Sequence of chain 1.B:
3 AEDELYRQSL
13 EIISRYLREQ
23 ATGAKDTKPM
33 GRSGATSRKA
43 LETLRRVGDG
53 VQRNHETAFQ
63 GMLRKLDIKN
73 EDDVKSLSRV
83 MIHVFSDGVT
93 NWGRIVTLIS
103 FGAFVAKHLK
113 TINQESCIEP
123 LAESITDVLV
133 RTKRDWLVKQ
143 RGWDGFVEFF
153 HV

Binding-site contacts:
Ligand atom C5 contacts residue ARG96 of chain 1.B at 3.6 Å.
Ligand atom C6 contacts residue Q011 of chain 1.G at 3.7 Å.
Ligand atom C3 contacts residue Q011 of chain 1.H at 3.1 Å.
Ligand atom C13 contacts residue Q011 of chain 1.H at 4.3 Å.
Ligand atom C2 contacts residue Q011 of chain 1.H at 3.3 Å.
Ligand atom C6 contacts residue ARG96 of chain 1.B at 4.0 Å.
Ligand atom C2 contacts residue Q011 of chain 1.G at 4.0 Å.
Ligand atom C12 contacts residue Q011 of chain 1.I at 4.3 Å.
Ligand atom C17 contacts residue Q011 of chain 1.H at 4.3 Å.
Ligand atom C13 contacts residue ARG96 of chain 1.B at 4.0 Å.
Ligand atom C3 contacts residue ARG96 of chain 1.B at 3.5 Å.
Ligand atom C14 contacts residue Q011 of chain 1.H at 3.0 Å.
Ligand atom C12 contacts residue Q011 of chain 1.G at 3.5 Å.
Ligand atom C13 contacts residue GLY95 of chain 1.B at 4.3 Å.
Ligand atom C4 contacts residue VAL91 of chain 1.B at 3.4 Å (hydrophobic).
Ligand atom C1 contacts residue Q011 of chain 1.H at 3.6 Å.
Ligand atom C14 contacts residue ARG96 of chain 1.B at 4.0 Å.
Ligand atom C4 contacts residue ASP89 of chain 1.B at 4.3 Å.
Ligand atom C5 contacts residue ASP89 of chain 1.B at 3.8 Å.
Ligand atom C15 contacts residue Q011 of chain 1.H at 2.1 Å.
Ligand atom C5 contacts residue GLY90 of chain 1.B at 4.3 Å.
Ligand atom C16 contacts residue Q011 of chain 1.G at 4.1 Å.
Ligand atom C15 contacts residue ARG96 of chain 1.B at 4.2 Å.
Ligand atom C12 contacts residue THR99 of chain 1.B at 3.6 Å.
Ligand atom C16 contacts residue ARG96 of chain 1.B at 3.8 Å.
Ligand atom C1 contacts residue Q011 of chain 1.G at 3.5 Å.
Ligand atom C13 contacts residue Q011 of chain 1.I at 3.7 Å.
Ligand atom C2 contacts residue ARG96 of chain 1.B at 3.9 Å.
Ligand atom C4 contacts residue Q011 of chain 1.H at 3.3 Å.
Ligand atom C12 contacts residue ARG96 of chain 1.B at 4.2 Å.
Ligand atom C16 contacts residue Q011 of chain 1.H at 3.1 Å.
Ligand atom C17 contacts residue ARG96 of chain 1.B at 3.8 Å.
Ligand atom C6 contacts residue Q011 of chain 1.H at 3.7 Å.
Ligand atom C5 contacts residue Q011 of chain 1.H at 3.6 Å.
Ligand atom C3 contacts residue VAL91 of chain 1.B at 3.9 Å (hydrophobic).
Ligand atom C4 contacts residue ARG96 of chain 1.B at 3.4 Å.
Ligand atom C14 contacts residue Q011 of chain 1.I at 3.7 Å.
Ligand atom C17 contacts residue Q011 of chain 1.G at 3.4 Å.
Ligand atom C1 contacts residue ARG96 of chain 1.B at 4.3 Å.
Ligand atom C13 contacts residue THR99 of chain 1.B at 3.4 Å.

A small-molecule ligand and the protein it binds are described below.
Small molecule (SMILES): c1ccc(-c2ccccc2)cc1